Binding-site contacts:
Ligand atom N3 contacts residue LYS754 of chain 1.D at 3.6 Å.
Ligand atom C3 contacts residue PRO485 of chain 1.A at 3.7 Å (hydrophobic).
Ligand atom O3 contacts residue MET487 of chain 1.D at 3.4 Å.
Ligand atom N1 contacts residue PRO485 of chain 1.D at 2.5 Å (h-bond).
Ligand atom N3 contacts residue SER720 of chain 1.A at 3.2 Å (h-bond).
Ligand atom C2 contacts residue PRO485 of chain 1.D at 3.8 Å (hydrophobic).
Ligand atom C4 contacts residue LYS721 of chain 1.A at 3.6 Å.
Ligand atom C14 contacts residue LEU750 of chain 1.D at 3.7 Å (hydrophobic).
Ligand atom C8 contacts residue PRO485 of chain 1.D at 3.4 Å (hydrophobic).
Ligand atom C6 contacts residue SER720 of chain 1.A at 3.6 Å.
Ligand atom CL contacts residue LEU750 of chain 1.D at 3.8 Å.
Ligand atom C10 contacts residue PHE486 of chain 1.D at 3.3 Å (hydrophobic).
Ligand atom S2 contacts residue LYS754 of chain 1.D at 3.6 Å.
Ligand atom N2 contacts residue SER720 of chain 1.A at 3.8 Å.
Ligand atom C11 contacts residue PHE486 of chain 1.D at 3.3 Å (hydrophobic).
Ligand atom O4 contacts residue LYS754 of chain 1.D at 3.1 Å (salt-bridge).
Ligand atom O3 contacts residue SER488 of chain 1.D at 3.2 Å (h-bond).
Ligand atom N2 contacts residue PRO485 of chain 1.D at 3.8 Å.
Ligand atom S1 contacts residue PRO485 of chain 1.D at 3.4 Å (h-bond).
Ligand atom C4 contacts residue GLY722 of chain 1.A at 3.5 Å.
Ligand atom C13 contacts residue SER720 of chain 1.A at 3.8 Å.
Ligand atom O3 contacts residue LYS754 of chain 1.D at 3.5 Å (salt-bridge).
Ligand atom C14 contacts residue SER720 of chain 1.A at 3.8 Å.
Ligand atom C12 contacts residue SER720 of chain 1.A at 3.6 Å.
Ligand atom C7 contacts residue LEU742 of chain 1.D at 3.6 Å (hydrophobic).
Ligand atom C14 contacts residue PHE486 of chain 1.D at 3.5 Å (hydrophobic).
Ligand atom C11 contacts residue MET487 of chain 1.D at 3.6 Å (hydrophobic).
Ligand atom C9 contacts residue PHE486 of chain 1.D at 3.2 Å (hydrophobic).
Ligand atom C1 contacts residue PRO485 of chain 1.D at 3.7 Å (hydrophobic).
Ligand atom O2 contacts residue PHE486 of chain 1.D at 3.2 Å.
Ligand atom CL contacts residue ASP751 of chain 1.D at 3.1 Å.
Ligand atom C10 contacts residue SER720 of chain 1.A at 3.8 Å.
Ligand atom C13 contacts residue PHE486 of chain 1.D at 3.5 Å (hydrophobic).
Ligand atom C8 contacts residue SER720 of chain 1.A at 3.6 Å.
Ligand atom O2 contacts residue PRO485 of chain 1.D at 3.2 Å (h-bond).
Ligand atom O2 contacts residue MET487 of chain 1.D at 3.0 Å (h-bond).
Ligand atom O1 contacts residue SER488 of chain 1.D at 3.3 Å (h-bond).
Ligand atom C12 contacts residue PHE486 of chain 1.D at 3.4 Å (hydrophobic).
Ligand atom O4 contacts residue MET487 of chain 1.D at 3.6 Å.
Ligand atom O2 contacts residue SER488 of chain 1.D at 3.4 Å (h-bond).

Sequence of chain 1.A:
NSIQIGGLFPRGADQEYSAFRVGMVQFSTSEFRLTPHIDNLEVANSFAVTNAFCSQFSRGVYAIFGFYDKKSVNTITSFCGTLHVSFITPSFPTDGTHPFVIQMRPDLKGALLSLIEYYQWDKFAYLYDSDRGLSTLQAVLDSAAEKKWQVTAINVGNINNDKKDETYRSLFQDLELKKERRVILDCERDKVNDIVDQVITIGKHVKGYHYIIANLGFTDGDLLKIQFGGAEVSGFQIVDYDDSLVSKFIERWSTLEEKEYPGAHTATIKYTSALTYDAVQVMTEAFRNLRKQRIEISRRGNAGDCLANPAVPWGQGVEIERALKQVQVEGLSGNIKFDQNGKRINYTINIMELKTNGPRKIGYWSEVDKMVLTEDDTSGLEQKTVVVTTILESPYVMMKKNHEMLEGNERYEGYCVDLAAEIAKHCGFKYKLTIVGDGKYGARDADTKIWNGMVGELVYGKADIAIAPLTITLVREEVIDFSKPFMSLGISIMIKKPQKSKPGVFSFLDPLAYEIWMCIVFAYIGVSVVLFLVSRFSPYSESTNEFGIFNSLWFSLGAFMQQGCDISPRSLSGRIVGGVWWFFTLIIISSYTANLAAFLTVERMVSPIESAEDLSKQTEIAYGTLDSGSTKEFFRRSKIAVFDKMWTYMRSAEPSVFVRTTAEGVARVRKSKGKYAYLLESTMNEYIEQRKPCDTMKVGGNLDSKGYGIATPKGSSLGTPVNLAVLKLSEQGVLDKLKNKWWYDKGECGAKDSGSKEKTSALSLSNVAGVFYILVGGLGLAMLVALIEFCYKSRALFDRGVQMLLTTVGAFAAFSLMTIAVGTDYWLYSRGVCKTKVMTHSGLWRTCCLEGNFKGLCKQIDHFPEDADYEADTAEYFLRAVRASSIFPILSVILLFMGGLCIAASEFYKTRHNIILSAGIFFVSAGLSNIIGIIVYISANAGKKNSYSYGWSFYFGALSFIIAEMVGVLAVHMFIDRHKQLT

Sequence of chain 1.D:
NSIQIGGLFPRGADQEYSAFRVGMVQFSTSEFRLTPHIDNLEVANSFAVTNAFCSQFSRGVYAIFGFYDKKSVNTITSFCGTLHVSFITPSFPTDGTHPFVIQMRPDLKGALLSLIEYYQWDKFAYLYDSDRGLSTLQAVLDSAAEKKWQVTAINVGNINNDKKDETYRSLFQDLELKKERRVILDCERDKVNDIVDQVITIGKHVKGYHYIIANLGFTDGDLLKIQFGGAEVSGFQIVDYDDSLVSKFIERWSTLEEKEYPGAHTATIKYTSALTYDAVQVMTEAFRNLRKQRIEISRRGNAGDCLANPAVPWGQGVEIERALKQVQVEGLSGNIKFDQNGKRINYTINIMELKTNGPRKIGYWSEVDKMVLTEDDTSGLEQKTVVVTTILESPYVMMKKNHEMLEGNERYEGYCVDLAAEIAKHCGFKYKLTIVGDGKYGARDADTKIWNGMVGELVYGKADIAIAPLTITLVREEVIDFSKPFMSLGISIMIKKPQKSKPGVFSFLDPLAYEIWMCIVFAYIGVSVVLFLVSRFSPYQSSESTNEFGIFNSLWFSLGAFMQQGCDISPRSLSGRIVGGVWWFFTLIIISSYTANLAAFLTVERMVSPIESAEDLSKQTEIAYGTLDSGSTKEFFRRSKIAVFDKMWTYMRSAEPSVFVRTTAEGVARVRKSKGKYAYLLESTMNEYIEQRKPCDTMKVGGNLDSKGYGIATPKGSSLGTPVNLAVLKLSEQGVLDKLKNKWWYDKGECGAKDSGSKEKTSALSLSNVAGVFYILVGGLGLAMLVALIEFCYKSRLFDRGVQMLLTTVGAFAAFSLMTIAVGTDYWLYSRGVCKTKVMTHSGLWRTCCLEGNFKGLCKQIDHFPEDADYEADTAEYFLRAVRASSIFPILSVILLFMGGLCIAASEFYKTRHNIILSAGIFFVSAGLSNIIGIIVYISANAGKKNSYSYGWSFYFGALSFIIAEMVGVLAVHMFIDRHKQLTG

The small molecule below binds the protein below.
Small molecule (SMILES): NS(=O)(=O)c1cc2c(cc1Cl)N[C@H]([C@H]1C[C@H]3C=C[C@@H]1C3)NS2(=O)=O